A small-molecule ligand and the protein it binds are described below.
Small molecule (SMILES): Nc1ncnc2c1ncn2[C@H]1C[C@H](O)[C@@H](CO[P](=O)(O)O[P](=O)(O)OP(=O)(O)O)O1

Sequence of chain 1.A:
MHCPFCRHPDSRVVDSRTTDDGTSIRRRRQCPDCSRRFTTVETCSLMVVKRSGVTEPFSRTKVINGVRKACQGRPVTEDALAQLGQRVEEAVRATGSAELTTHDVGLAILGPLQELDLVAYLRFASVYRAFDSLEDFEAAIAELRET

Binding-site contacts:
Ligand atom N1 contacts residue DTP1 of chain 1.V at 3.1 Å (h-bond).
Ligand atom N6 contacts residue LYS69 of chain 1.E at 2.8 Å (salt-bridge).
Ligand atom N9 contacts residue VAL127 of chain 1.A at 3.5 Å.
Ligand atom O2A contacts residue ATP1 of chain 1.I at 3.0 Å (h-bond).
Ligand atom O3' contacts residue ATP1 of chain 1.I at 2.9 Å (h-bond).
Ligand atom O1B contacts residue LYS62 of chain 1.A at 3.5 Å.
Ligand atom C2 contacts residue LYS69 of chain 1.A at 3.6 Å.
Ligand atom C8 contacts residue VAL127 of chain 1.A at 3.6 Å (hydrophobic).
Ligand atom C2' contacts residue PHE124 of chain 1.A at 3.5 Å (hydrophobic).
Ligand atom O3G contacts residue ATP1 of chain 1.I at 2.8 Å (h-bond).
Ligand atom C2 contacts residue ARG123 of chain 1.A at 3.8 Å.
Ligand atom O1B contacts residue ATP1 of chain 1.I at 3.4 Å.
Ligand atom C4' contacts residue ATP1 of chain 1.I at 3.8 Å.
Ligand atom N1 contacts residue LYS69 of chain 1.A at 3.8 Å.
Ligand atom C5 contacts residue LYS69 of chain 1.A at 3.8 Å.
Ligand atom N7 contacts residue LYS69 of chain 1.A at 3.6 Å.
Ligand atom O2B contacts residue ATP1 of chain 1.I at 2.8 Å (h-bond).
Ligand atom O3G contacts residue LYS50 of chain 1.A at 3.3 Å (salt-bridge).
Ligand atom O3' contacts residue PHE124 of chain 1.A at 3.8 Å.
Ligand atom O2G contacts residue LYS62 of chain 1.A at 3.0 Å (salt-bridge).
Ligand atom C2 contacts residue ALA70 of chain 1.A at 3.5 Å (hydrophobic).
Ligand atom C4 contacts residue VAL127 of chain 1.A at 3.7 Å (hydrophobic).
Ligand atom O2G contacts residue LYS50 of chain 1.A at 3.0 Å (salt-bridge).
Ligand atom O4' contacts residue GLY66 of chain 1.A at 3.1 Å.
Ligand atom N6 contacts residue DTP1 of chain 1.V at 3.4 Å (h-bond).
Ligand atom N1 contacts residue VAL127 of chain 1.A at 3.8 Å.
Ligand atom C3' contacts residue ATP1 of chain 1.I at 3.9 Å.
Ligand atom C8 contacts residue LYS69 of chain 1.A at 3.8 Å.
Ligand atom N3 contacts residue ALA70 of chain 1.A at 3.6 Å.
Ligand atom C5' contacts residue ATP1 of chain 1.I at 3.6 Å.
Ligand atom O3B contacts residue LYS62 of chain 1.A at 3.8 Å.
Ligand atom PG contacts residue LYS50 of chain 1.A at 3.8 Å.
Ligand atom C6 contacts residue DTP1 of chain 1.V at 3.6 Å.
Ligand atom C2 contacts residue VAL127 of chain 1.A at 3.6 Å (hydrophobic).
Ligand atom C2' contacts residue VAL127 of chain 1.A at 3.4 Å (hydrophobic).
Ligand atom N3 contacts residue VAL127 of chain 1.A at 3.7 Å.
Ligand atom C6 contacts residue LYS69 of chain 1.E at 3.9 Å.
Ligand atom O1A contacts residue LYS69 of chain 1.A at 3.5 Å (salt-bridge).
Ligand atom O1A contacts residue GLN72 of chain 1.E at 3.5 Å (h-bond).
Ligand atom C4 contacts residue LYS69 of chain 1.A at 3.8 Å.

Sequence of chain 1.E:
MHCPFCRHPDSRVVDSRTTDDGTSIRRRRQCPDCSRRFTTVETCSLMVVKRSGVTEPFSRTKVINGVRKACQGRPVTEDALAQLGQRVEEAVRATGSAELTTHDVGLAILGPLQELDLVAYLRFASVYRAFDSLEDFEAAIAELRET